This small molecule binds to this protein.
Small molecule (SMILES): CC(C)CCC[C@@H](C)[C@H]1CC[C@H]2[C@@H]3CC=C4C[C@@H](O)CC[C@]4(C)[C@H]3CC[C@]12C

Sequence of chain 1.A:
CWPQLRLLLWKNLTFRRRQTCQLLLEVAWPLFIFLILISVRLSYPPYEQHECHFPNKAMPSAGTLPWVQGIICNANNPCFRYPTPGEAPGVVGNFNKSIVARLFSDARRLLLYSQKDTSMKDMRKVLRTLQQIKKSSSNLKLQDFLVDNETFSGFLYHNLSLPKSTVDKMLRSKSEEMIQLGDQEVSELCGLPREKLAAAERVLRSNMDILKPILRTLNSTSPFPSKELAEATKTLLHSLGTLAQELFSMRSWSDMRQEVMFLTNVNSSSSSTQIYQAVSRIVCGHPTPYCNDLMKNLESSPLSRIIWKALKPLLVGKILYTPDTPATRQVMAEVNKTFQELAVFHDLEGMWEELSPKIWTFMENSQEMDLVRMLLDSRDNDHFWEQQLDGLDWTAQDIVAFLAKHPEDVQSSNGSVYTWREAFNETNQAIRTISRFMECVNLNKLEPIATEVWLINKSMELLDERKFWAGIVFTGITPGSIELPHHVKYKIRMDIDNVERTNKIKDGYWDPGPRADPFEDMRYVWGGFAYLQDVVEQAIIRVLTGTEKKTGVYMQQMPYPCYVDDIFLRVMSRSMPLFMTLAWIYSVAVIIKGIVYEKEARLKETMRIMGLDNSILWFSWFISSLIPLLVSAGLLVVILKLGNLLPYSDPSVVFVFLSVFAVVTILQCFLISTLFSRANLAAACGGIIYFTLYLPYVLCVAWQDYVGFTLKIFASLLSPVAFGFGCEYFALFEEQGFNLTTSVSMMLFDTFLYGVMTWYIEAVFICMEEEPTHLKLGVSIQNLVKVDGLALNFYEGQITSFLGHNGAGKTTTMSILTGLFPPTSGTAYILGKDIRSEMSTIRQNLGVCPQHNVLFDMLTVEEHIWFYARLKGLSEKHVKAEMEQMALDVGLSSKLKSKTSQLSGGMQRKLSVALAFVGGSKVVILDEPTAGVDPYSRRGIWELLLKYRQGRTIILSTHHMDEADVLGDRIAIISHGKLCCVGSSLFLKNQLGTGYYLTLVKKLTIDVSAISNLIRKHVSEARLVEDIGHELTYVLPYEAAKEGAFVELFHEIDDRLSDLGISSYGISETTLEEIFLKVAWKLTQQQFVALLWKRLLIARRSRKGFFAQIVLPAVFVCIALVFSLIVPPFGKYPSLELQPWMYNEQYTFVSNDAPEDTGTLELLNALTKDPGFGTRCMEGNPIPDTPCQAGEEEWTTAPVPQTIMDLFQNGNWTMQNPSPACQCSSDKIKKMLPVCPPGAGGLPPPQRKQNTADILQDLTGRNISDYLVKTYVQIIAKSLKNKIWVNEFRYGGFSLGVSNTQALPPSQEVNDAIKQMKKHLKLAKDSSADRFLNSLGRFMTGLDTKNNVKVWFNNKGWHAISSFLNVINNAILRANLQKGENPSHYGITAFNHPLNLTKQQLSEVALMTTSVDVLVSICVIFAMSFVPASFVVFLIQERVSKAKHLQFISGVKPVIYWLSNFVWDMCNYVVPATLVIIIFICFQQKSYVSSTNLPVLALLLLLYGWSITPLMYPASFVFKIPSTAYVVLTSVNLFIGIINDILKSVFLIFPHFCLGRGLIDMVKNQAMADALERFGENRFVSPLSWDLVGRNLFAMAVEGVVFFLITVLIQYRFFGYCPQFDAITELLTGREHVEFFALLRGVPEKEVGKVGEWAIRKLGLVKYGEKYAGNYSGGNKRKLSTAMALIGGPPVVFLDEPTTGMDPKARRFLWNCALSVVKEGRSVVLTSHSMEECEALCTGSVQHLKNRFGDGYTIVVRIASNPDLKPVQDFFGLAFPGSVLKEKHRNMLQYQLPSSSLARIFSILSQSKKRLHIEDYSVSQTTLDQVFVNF

Binding-site contacts:
Ligand atom C2 contacts residue POV1 of chain 1.G at 4.4 Å.
Ligand atom C12 contacts residue VAL1789 of chain 1.A at 3.9 Å (hydrophobic).
Ligand atom C17 contacts residue ILE773 of chain 1.A at 1.5 Å (hydrophobic).
Ligand atom C4 contacts residue TYR1788 of chain 1.A at 4.0 Å (hydrophobic).
Ligand atom O1 contacts residue POV1 of chain 1.G at 3.4 Å.
Ligand atom C18 contacts residue PHE1688 of chain 1.A at 3.7 Å (hydrophobic).
Ligand atom C5 contacts residue TYR1788 of chain 1.A at 3.5 Å (hydrophobic).
Ligand atom C8 contacts residue PHE1688 of chain 1.A at 4.3 Å (hydrophobic).
Ligand atom C11 contacts residue VAL1789 of chain 1.A at 3.7 Å (hydrophobic).
Ligand atom C6 contacts residue TYR1788 of chain 1.A at 4.2 Å (hydrophobic).
Ligand atom C8 contacts residue TYR1788 of chain 1.A at 3.8 Å (hydrophobic).
Ligand atom C2 contacts residue LEU766 of chain 1.A at 4.2 Å (hydrophobic).
Ligand atom C7 contacts residue LEU1374 of chain 1.A at 4.3 Å (hydrophobic).
Ligand atom C11 contacts residue ILE773 of chain 1.A at 4.3 Å (hydrophobic).
Ligand atom O1 contacts residue PHE1368 of chain 1.A at 3.1 Å.
Ligand atom C3 contacts residue POV1 of chain 1.G at 3.6 Å.
Ligand atom C9 contacts residue TYR1788 of chain 1.A at 3.7 Å (hydrophobic).
Ligand atom C13 contacts residue ILE773 of chain 1.A at 2.6 Å (hydrophobic).
Ligand atom C11 contacts residue TYR1788 of chain 1.A at 3.6 Å (hydrophobic).
Ligand atom C1 contacts residue TYR1788 of chain 1.A at 3.6 Å (hydrophobic).
Ligand atom C16 contacts residue ILE773 of chain 1.A at 2.8 Å (hydrophobic).
Ligand atom C19 contacts residue TYR1788 of chain 1.A at 1.5 Å (hydrophobic).
Ligand atom C15 contacts residue ILE773 of chain 1.A at 3.6 Å (hydrophobic).
Ligand atom C2 contacts residue TYR1788 of chain 1.A at 4.1 Å (hydrophobic).
Ligand atom C19 contacts residue PHE1688 of chain 1.A at 4.3 Å (hydrophobic).
Ligand atom C12 contacts residue ILE773 of chain 1.A at 2.8 Å (hydrophobic).
Ligand atom C1 contacts residue LEU766 of chain 1.A at 4.0 Å (hydrophobic).
Ligand atom C15 contacts residue LEU1374 of chain 1.A at 4.1 Å (hydrophobic).
Ligand atom C18 contacts residue ILE773 of chain 1.A at 3.8 Å (hydrophobic).
Ligand atom C7 contacts residue POV1 of chain 1.G at 4.3 Å.
Ligand atom C3 contacts residue PHE1368 of chain 1.A at 4.3 Å (hydrophobic).
Ligand atom C20 contacts residue ILE773 of chain 1.A at 2.1 Å (hydrophobic).
Ligand atom C10 contacts residue TYR1788 of chain 1.A at 2.9 Å (hydrophobic).
Ligand atom C14 contacts residue ILE773 of chain 1.A at 3.2 Å (hydrophobic).